The protein below binds the small molecule below.
Small molecule (SMILES): COc1cccc2cc(C(=O)N[C@H](C(=O)N[C@@H](Cc3ccccc3)[C@H](O)C(=O)N3CSC(C)(C)[C@H]3C(=O)NCc3c(C)cccc3C)[C@H]3CCOC3)oc12

Binding-site contacts:
Ligand atom O4 contacts residue ALA29 of chain 1.B at 3.5 Å (h-bond).
Ligand atom C37 contacts residue ASP31 of chain 1.B at 3.2 Å.
Ligand atom C14 contacts residue ASP31 of chain 1.A at 3.2 Å.
Ligand atom C31 contacts residue ASP26 of chain 1.A at 3.5 Å.
Ligand atom C30 contacts residue GLY49 of chain 1.B at 3.5 Å.
Ligand atom O3 contacts residue ALA29 of chain 1.A at 3.6 Å.
Ligand atom C6 contacts residue GLY49 of chain 1.A at 3.2 Å.
Ligand atom O4 contacts residue GLY28 of chain 1.B at 3.3 Å.
Ligand atom C7 contacts residue GLY49 of chain 1.A at 3.3 Å.
Ligand atom O5 contacts residue GLY50 of chain 1.B at 3.0 Å.
Ligand atom C26 contacts residue ASP26 of chain 1.A at 3.2 Å.
Ligand atom N2 contacts residue GLY49 of chain 1.A at 3.6 Å (h-bond).
Ligand atom O2 contacts residue ASP26 of chain 1.B at 2.8 Å (salt-bridge).
Ligand atom C29 contacts residue LEU24 of chain 1.A at 3.4 Å (hydrophobic).
Ligand atom O4 contacts residue ASP26 of chain 1.B at 2.7 Å (salt-bridge).
Ligand atom C41 contacts residue ILE51 of chain 1.A at 3.5 Å (hydrophobic).
Ligand atom N4 contacts residue ASP26 of chain 1.A at 3.4 Å (salt-bridge).
Ligand atom C1 contacts residue GLY49 of chain 1.A at 3.2 Å.
Ligand atom C25 contacts residue ASP26 of chain 1.A at 2.9 Å.
Ligand atom C26 contacts residue ASP26 of chain 1.B at 3.6 Å.
Ligand atom C36 contacts residue ASP31 of chain 1.B at 3.4 Å.
Ligand atom O2 contacts residue ASP26 of chain 1.A at 2.5 Å (salt-bridge).
Ligand atom C27 contacts residue GLY28 of chain 1.B at 3.3 Å.
Ligand atom C33 contacts residue GLY49 of chain 1.B at 3.5 Å.
Ligand atom C18 contacts residue ASP26 of chain 1.B at 3.3 Å.
Ligand atom O3 contacts residue ASP30 of chain 1.A at 2.9 Å (salt-bridge).
Ligand atom N3 contacts residue GLY28 of chain 1.A at 3.2 Å (h-bond).
Ligand atom O7 contacts residue GLY49 of chain 1.A at 2.4 Å (h-bond).
Ligand atom O2 contacts residue GLY28 of chain 1.A at 3.1 Å.
Ligand atom C23 contacts residue GLY50 of chain 1.A at 3.3 Å.
Ligand atom O8 contacts residue ASP31 of chain 1.A at 3.2 Å (salt-bridge).
Ligand atom C7 contacts residue PRO82 of chain 1.B at 3.5 Å (hydrophobic).
Ligand atom O1 contacts residue GLY50 of chain 1.A at 3.3 Å (h-bond).
Ligand atom C23 contacts residue ILE51 of chain 1.A at 3.5 Å (hydrophobic).
Ligand atom C7 contacts residue GLY50 of chain 1.A at 3.4 Å.
Ligand atom C38 contacts residue ASP31 of chain 1.B at 3.4 Å.
Ligand atom O3 contacts residue GLY28 of chain 1.A at 3.3 Å (h-bond).
Ligand atom C20 contacts residue GLY28 of chain 1.A at 3.5 Å.
Ligand atom O2 contacts residue ALA29 of chain 1.A at 3.4 Å (h-bond).
Ligand atom O1 contacts residue GLY49 of chain 1.A at 2.3 Å (h-bond).

Sequence of chain 1.A:
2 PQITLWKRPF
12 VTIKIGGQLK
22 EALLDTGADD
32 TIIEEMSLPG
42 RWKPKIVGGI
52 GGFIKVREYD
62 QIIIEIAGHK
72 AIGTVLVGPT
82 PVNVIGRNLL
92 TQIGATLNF

Sequence of chain 1.B:
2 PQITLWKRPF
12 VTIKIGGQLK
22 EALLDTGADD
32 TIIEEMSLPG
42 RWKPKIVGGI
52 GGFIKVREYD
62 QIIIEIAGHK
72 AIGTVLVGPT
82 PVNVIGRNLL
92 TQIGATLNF